This small molecule binds to this protein.
Small molecule (SMILES): O=c1[nH]cnc2c1ncn2[C@@H]1O[C@H](COP(=O)(O)O)[C@@H](O)[C@H]1O

Binding-site contacts:
Ligand atom N1 contacts residue GLN446 of chain 1.G at 2.8 Å (h-bond).
Ligand atom O2P contacts residue GLY392 of chain 1.G at 2.8 Å (h-bond).
Ligand atom O1P contacts residue TYR416 of chain 1.G at 2.7 Å (h-bond).
Ligand atom N7 contacts residue MET419 of chain 1.G at 3.2 Å (h-bond).
Ligand atom N3 contacts residue CYS336 of chain 1.G at 2.5 Å (h-bond).
Ligand atom C6 contacts residue GLY420 of chain 1.G at 3.7 Å.
Ligand atom O6 contacts residue GLY447 of chain 1.G at 3.5 Å.
Ligand atom O3P contacts residue GLY333 of chain 1.G at 3.5 Å.
Ligand atom O1P contacts residue SER393 of chain 1.G at 3.1 Å (h-bond).
Ligand atom O3' contacts residue ARG327 of chain 1.G at 3.2 Å (salt-bridge).
Ligand atom O6 contacts residue MET419 of chain 1.G at 3.3 Å (h-bond).
Ligand atom O2' contacts residue ARG327 of chain 1.G at 3.1 Å (salt-bridge).
Ligand atom C2' contacts residue ASP369 of chain 1.G at 3.3 Å.
Ligand atom C5 contacts residue NAD1 of chain 1.JA at 3.5 Å.
Ligand atom O3P contacts residue GLY371 of chain 1.G at 3.3 Å (h-bond).
Ligand atom O2' contacts residue NAD1 of chain 1.JA at 3.6 Å (h-bond).
Ligand atom C3' contacts residue SER73 of chain 1.G at 3.3 Å.
Ligand atom C2 contacts residue GLN446 of chain 1.G at 3.5 Å.
Ligand atom O3' contacts residue MET390 of chain 1.G at 3.6 Å.
Ligand atom C5 contacts residue ILE335 of chain 1.G at 3.5 Å (hydrophobic).
Ligand atom O6 contacts residue GLY418 of chain 1.G at 3.6 Å.
Ligand atom N1 contacts residue CYS336 of chain 1.G at 3.0 Å (h-bond).
Ligand atom C2 contacts residue CYS336 of chain 1.G at 1.8 Å (hydrophobic).
Ligand atom O5' contacts residue GLY333 of chain 1.G at 3.4 Å.
Ligand atom C2' contacts residue ARG327 of chain 1.G at 3.4 Å.
Ligand atom C6 contacts residue NAD1 of chain 1.JA at 3.7 Å.
Ligand atom C4 contacts residue NAD1 of chain 1.JA at 3.4 Å.
Ligand atom O3P contacts residue SER334 of chain 1.G at 2.8 Å (h-bond).
Ligand atom P contacts residue SER334 of chain 1.G at 3.5 Å.
Ligand atom O2' contacts residue ASP369 of chain 1.G at 2.2 Å (salt-bridge).
Ligand atom C4 contacts residue ILE335 of chain 1.G at 3.6 Å (hydrophobic).
Ligand atom O1P contacts residue SER334 of chain 1.G at 2.5 Å (h-bond).
Ligand atom O2P contacts residue SER393 of chain 1.G at 3.7 Å.
Ligand atom N7 contacts residue NAD1 of chain 1.JA at 3.5 Å.
Ligand atom O3' contacts residue SER73 of chain 1.G at 2.6 Å (h-bond).
Ligand atom N3 contacts residue NAD1 of chain 1.JA at 3.5 Å.
Ligand atom N1 contacts residue GLY447 of chain 1.G at 3.6 Å.
Ligand atom O6 contacts residue GLY420 of chain 1.G at 2.6 Å (h-bond).
Ligand atom O3' contacts residue ASP369 of chain 1.G at 2.8 Å (salt-bridge).
Ligand atom C3' contacts residue ASP369 of chain 1.G at 3.5 Å.

Sequence of chain 1.G:
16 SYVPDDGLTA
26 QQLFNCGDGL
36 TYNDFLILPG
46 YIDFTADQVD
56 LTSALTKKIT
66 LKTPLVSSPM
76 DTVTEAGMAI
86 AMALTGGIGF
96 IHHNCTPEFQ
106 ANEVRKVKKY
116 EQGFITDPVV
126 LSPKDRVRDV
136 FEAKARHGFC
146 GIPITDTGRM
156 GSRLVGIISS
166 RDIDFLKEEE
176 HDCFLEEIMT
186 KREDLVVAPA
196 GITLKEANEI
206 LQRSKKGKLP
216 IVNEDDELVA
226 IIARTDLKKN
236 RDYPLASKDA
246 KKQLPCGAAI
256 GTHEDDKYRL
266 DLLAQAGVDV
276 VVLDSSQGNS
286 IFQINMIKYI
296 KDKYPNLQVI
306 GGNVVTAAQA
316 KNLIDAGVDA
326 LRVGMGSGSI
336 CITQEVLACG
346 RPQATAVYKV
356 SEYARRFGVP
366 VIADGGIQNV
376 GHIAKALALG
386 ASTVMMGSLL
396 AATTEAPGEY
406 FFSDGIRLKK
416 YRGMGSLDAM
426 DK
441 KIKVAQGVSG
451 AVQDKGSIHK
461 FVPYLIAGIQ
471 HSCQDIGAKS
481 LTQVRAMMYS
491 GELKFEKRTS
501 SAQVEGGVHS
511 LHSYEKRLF